Sequence of chain 1.A:
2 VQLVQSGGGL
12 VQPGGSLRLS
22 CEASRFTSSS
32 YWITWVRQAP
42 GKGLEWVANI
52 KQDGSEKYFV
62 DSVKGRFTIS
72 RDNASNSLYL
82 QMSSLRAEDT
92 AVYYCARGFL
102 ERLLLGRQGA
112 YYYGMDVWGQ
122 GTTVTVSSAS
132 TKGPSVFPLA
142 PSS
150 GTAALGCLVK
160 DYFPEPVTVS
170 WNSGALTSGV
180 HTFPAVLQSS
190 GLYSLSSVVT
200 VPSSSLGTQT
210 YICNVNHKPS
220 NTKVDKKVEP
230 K

Binding-site contacts:
Ligand atom C3 contacts residue ARG72 of chain 1.A at 4.0 Å.
Ligand atom C8 contacts residue ARG72 of chain 1.A at 3.4 Å.
Ligand atom C3 contacts residue ASN74 of chain 1.A at 3.8 Å.
Ligand atom C5 contacts residue ASN74 of chain 1.A at 3.7 Å.
Ligand atom C1 contacts residue ASN74 of chain 1.A at 1.4 Å.
Ligand atom O3 contacts residue ARG72 of chain 1.A at 4.4 Å.
Ligand atom C7 contacts residue ARG72 of chain 1.A at 4.4 Å.
Ligand atom O5 contacts residue ASN74 of chain 1.A at 2.4 Å (h-bond).
Ligand atom C4 contacts residue ASN74 of chain 1.A at 4.2 Å.
Ligand atom C7 contacts residue ASN74 of chain 1.A at 4.0 Å.
Ligand atom C2 contacts residue ASN74 of chain 1.A at 2.5 Å.
Ligand atom O4 contacts residue ARG72 of chain 1.A at 4.4 Å.
Ligand atom N2 contacts residue ARG72 of chain 1.A at 3.9 Å.
Ligand atom N2 contacts residue ASN74 of chain 1.A at 2.9 Å (h-bond).

The protein below binds the small molecule below.
Small molecule (SMILES): CC(=O)N[C@H]1[C@H](O[C@H]2[C@H](O)[C@@H](NC(C)=O)CO[C@@H]2CO)O[C@H](CO)[C@@H](O)[C@@H]1O